A protein and the small-molecule ligand that binds it are described below.
Small molecule (SMILES): Cc1ccc(C(=O)NCc2cn([C@@H](CC(=O)NO)Cc3ccc4ccccc4c3)nn2)cc1

Binding-site contacts:
Ligand atom CAI contacts residue PHE791 of chain 1.B at 3.8 Å (hydrophobic).
Ligand atom CAN contacts residue SER99 of chain 1.B at 3.1 Å.
Ligand atom OBG contacts residue HIS83 of chain 1.B at 2.7 Å (h-bond).
Ligand atom CAY contacts residue TYR802 of chain 1.B at 3.6 Å (hydrophobic).
Ligand atom OBE contacts residue GLU160 of chain 1.B at 3.3 Å (salt-bridge).
Ligand atom NBF contacts residue GLU82 of chain 1.B at 2.6 Å (salt-bridge).
Ligand atom NAE contacts residue PHE86 of chain 1.B at 3.5 Å.
Ligand atom OBE contacts residue ZN1 of chain 1.D at 2.5 Å.
Ligand atom NBF contacts residue ZN1 of chain 1.D at 2.9 Å.
Ligand atom OBE contacts residue HIS83 of chain 1.B at 3.7 Å.
Ligand atom NAG contacts residue PHE791 of chain 1.B at 3.6 Å.
Ligand atom CAQ contacts residue ASN110 of chain 1.B at 3.5 Å.
Ligand atom NBF contacts residue HIS83 of chain 1.B at 3.3 Å (h-bond).
Ligand atom CBD contacts residue ZN1 of chain 1.D at 3.1 Å.
Ligand atom CAF contacts residue PHE86 of chain 1.B at 3.9 Å (hydrophobic).
Ligand atom CAO contacts residue PHE791 of chain 1.B at 3.4 Å (hydrophobic).
Ligand atom CAS contacts residue ALA111 of chain 1.B at 3.5 Å (hydrophobic).
Ligand atom CAS contacts residue ASN110 of chain 1.B at 3.0 Å.
Ligand atom CAR contacts residue TYR802 of chain 1.B at 3.0 Å (hydrophobic).
Ligand atom NAA contacts residue GLU82 of chain 1.B at 4.0 Å.
Ligand atom CAT contacts residue TYR802 of chain 1.B at 3.2 Å (hydrophobic).
Ligand atom OBG contacts residue HIS79 of chain 1.B at 2.7 Å (h-bond).
Ligand atom CAN contacts residue PHE791 of chain 1.B at 3.4 Å (hydrophobic).
Ligand atom NBF contacts residue ALA111 of chain 1.B at 3.7 Å.
Ligand atom CBD contacts residue ALA111 of chain 1.B at 3.8 Å (hydrophobic).
Ligand atom CAY contacts residue ASN110 of chain 1.B at 3.4 Å.
Ligand atom CAR contacts residue ARG795 of chain 1.B at 3.9 Å.
Ligand atom OAJ contacts residue SER109 of chain 1.B at 3.7 Å.
Ligand atom CAU contacts residue ARG795 of chain 1.B at 3.1 Å.
Ligand atom CAO contacts residue SER99 of chain 1.B at 3.0 Å.
Ligand atom OBG contacts residue ZN1 of chain 1.D at 2.0 Å.
Ligand atom CBA contacts residue VAL804 of chain 1.B at 3.6 Å (hydrophobic).
Ligand atom CBD contacts residue TYR802 of chain 1.B at 3.7 Å (hydrophobic).
Ligand atom OBG contacts residue GLU82 of chain 1.B at 3.0 Å (salt-bridge).
Ligand atom CAZ contacts residue TYR802 of chain 1.B at 3.4 Å (hydrophobic).
Ligand atom CAX contacts residue ASN110 of chain 1.B at 3.9 Å.
Ligand atom OBE contacts residue TYR802 of chain 1.B at 2.7 Å (h-bond).
Ligand atom CAU contacts residue TYR802 of chain 1.B at 3.8 Å (hydrophobic).
Ligand atom CBD contacts residue GLU82 of chain 1.B at 3.9 Å.
Ligand atom CBD contacts residue HIS83 of chain 1.B at 3.8 Å.

Sequence of chain 1.B:
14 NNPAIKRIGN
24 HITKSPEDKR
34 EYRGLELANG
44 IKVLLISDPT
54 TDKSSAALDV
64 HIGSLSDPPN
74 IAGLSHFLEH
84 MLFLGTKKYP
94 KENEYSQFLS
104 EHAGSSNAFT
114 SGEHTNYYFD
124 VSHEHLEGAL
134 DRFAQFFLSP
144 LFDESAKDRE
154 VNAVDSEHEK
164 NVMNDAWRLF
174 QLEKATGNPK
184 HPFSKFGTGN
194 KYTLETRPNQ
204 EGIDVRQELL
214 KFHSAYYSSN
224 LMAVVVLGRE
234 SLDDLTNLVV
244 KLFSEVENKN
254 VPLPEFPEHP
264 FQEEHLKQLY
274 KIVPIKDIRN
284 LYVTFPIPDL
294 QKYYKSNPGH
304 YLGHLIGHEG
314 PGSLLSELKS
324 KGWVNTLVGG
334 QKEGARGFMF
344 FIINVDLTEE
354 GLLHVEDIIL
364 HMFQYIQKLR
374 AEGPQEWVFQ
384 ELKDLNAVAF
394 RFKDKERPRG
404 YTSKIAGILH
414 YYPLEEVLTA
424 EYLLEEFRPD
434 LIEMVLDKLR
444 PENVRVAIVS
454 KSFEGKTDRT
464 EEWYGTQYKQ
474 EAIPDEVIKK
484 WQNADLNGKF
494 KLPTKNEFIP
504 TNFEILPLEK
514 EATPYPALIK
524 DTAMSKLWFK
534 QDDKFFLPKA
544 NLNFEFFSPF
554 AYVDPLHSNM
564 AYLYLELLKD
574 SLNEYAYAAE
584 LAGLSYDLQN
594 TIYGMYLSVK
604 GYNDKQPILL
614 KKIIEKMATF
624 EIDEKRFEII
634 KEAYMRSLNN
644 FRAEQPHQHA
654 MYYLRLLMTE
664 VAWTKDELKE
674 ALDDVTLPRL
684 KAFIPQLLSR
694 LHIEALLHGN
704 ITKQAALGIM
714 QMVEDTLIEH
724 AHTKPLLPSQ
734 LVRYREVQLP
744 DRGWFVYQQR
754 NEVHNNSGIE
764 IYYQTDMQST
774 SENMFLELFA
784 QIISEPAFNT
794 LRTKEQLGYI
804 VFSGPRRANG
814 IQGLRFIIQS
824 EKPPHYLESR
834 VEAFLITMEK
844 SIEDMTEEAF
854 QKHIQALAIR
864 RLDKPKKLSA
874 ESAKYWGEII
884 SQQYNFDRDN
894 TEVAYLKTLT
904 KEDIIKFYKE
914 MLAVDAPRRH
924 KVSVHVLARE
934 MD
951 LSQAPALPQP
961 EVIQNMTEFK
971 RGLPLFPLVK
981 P